Sequence of chain 1.C:
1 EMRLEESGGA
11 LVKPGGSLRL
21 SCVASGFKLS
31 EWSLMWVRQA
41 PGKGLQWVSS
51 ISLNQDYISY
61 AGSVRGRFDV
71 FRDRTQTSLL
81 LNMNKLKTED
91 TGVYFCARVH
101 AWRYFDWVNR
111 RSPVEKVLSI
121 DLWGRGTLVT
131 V

A small-molecule ligand and the protein it binds are described below.
Small molecule (SMILES): CC(=O)N[C@H]1[C@H](O[C@H]2[C@H](O)[C@@H](NC(C)=O)CO[C@@H]2CO)O[C@H](CO)[C@@H](O[C@@H]2O[C@H](CO[C@H]3O[C@H](CO)[C@@H](O)[C@H](O)[C@@H]3O)[C@@H](O)[C@H](O)[C@@H]2O)[C@@H]1O

Binding-site contacts:
Ligand atom C2 contacts residue TYR104 of chain 1.C at 3.9 Å (hydrophobic).
Ligand atom C3 contacts residue THR241 of chain 1.A at 4.3 Å.
Ligand atom O3 contacts residue GLU31 of chain 1.C at 3.3 Å (salt-bridge).
Ligand atom O6 contacts residue TRP32 of chain 1.C at 4.1 Å.
Ligand atom O6 contacts residue THR241 of chain 1.A at 3.2 Å (h-bond).
Ligand atom C4 contacts residue THR241 of chain 1.A at 4.2 Å.
Ligand atom C7 contacts residue ASN239 of chain 1.A at 3.1 Å.
Ligand atom O2 contacts residue TYR104 of chain 1.C at 3.4 Å.
Ligand atom O7 contacts residue ARG103 of chain 1.C at 3.7 Å.
Ligand atom C8 contacts residue ASN239 of chain 1.A at 3.7 Å.
Ligand atom O2 contacts residue TRP102 of chain 1.C at 3.6 Å (h-bond).
Ligand atom C6 contacts residue TRP32 of chain 1.C at 3.9 Å (hydrophobic).
Ligand atom N2 contacts residue ASN239 of chain 1.A at 2.8 Å (h-bond).
Ligand atom O7 contacts residue ASN239 of chain 1.A at 3.1 Å (h-bond).
Ligand atom O5 contacts residue TRP32 of chain 1.C at 4.2 Å.
Ligand atom C5 contacts residue TRP32 of chain 1.C at 3.8 Å (hydrophobic).
Ligand atom C4 contacts residue TRP102 of chain 1.C at 3.9 Å (hydrophobic).
Ligand atom C4 contacts residue GLU31 of chain 1.C at 3.4 Å.
Ligand atom C5 contacts residue THR241 of chain 1.A at 3.9 Å.
Ligand atom O3 contacts residue TRP102 of chain 1.C at 3.5 Å.
Ligand atom C2 contacts residue ASN239 of chain 1.A at 3.0 Å.
Ligand atom O6 contacts residue TRP32 of chain 1.C at 3.3 Å.
Ligand atom C6 contacts residue THR241 of chain 1.A at 4.2 Å.
Ligand atom O5 contacts residue THR241 of chain 1.A at 2.8 Å (h-bond).
Ligand atom C6 contacts residue TRP32 of chain 1.C at 3.8 Å (hydrophobic).
Ligand atom O2 contacts residue ARG103 of chain 1.C at 4.3 Å.
Ligand atom O3 contacts residue ASN54 of chain 1.C at 4.0 Å.
Ligand atom C6 contacts residue TYR104 of chain 1.C at 4.2 Å (hydrophobic).
Ligand atom C1 contacts residue ASN239 of chain 1.A at 3.0 Å.
Ligand atom C3 contacts residue GLU31 of chain 1.C at 3.9 Å.
Ligand atom C3 contacts residue TRP102 of chain 1.C at 3.6 Å (hydrophobic).
Ligand atom O5 contacts residue ASN239 of chain 1.A at 4.0 Å.
Ligand atom O6 contacts residue TRP102 of chain 1.C at 3.7 Å.
Ligand atom O2 contacts residue GLU31 of chain 1.C at 4.3 Å.
Ligand atom C1 contacts residue THR241 of chain 1.A at 3.0 Å.
Ligand atom C5 contacts residue TRP102 of chain 1.C at 4.1 Å (hydrophobic).
Ligand atom O3 contacts residue TYR104 of chain 1.C at 3.9 Å.
Ligand atom O4 contacts residue TRP102 of chain 1.C at 2.9 Å (h-bond).
Ligand atom O4 contacts residue GLU31 of chain 1.C at 3.3 Å (salt-bridge).
Ligand atom C2 contacts residue THR241 of chain 1.A at 3.3 Å.

Sequence of chain 1.A:
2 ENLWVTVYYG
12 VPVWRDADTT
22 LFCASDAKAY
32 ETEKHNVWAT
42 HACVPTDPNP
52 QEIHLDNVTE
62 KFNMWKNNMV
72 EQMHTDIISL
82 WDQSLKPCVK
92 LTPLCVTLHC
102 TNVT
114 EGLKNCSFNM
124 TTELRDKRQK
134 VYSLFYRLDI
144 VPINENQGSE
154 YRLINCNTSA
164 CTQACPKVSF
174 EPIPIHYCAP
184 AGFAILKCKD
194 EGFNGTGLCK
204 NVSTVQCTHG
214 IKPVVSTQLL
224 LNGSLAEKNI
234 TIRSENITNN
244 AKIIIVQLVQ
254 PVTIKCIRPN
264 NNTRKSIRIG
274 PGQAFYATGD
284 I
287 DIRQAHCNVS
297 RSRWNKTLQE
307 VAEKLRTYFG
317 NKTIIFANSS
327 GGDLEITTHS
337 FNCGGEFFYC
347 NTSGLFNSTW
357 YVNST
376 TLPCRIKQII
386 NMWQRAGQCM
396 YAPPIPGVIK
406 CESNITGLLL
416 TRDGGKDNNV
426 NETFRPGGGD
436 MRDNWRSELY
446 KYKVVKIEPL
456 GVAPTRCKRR